The small molecule below binds the protein below.
Small molecule (SMILES): CC(=O)N[C@H]1[C@H](O[C@H]2[C@H](O)[C@@H](NC(C)=O)CO[C@@H]2CO)O[C@H](CO)[C@@H](O)[C@@H]1O

Binding-site contacts:
Ligand atom C8 contacts residue THR98 of chain 1.A at 4.3 Å.
Ligand atom C8 contacts residue ASN122 of chain 1.A at 3.2 Å.
Ligand atom C7 contacts residue THR98 of chain 1.A at 4.5 Å.
Ligand atom C4 contacts residue ASN122 of chain 1.A at 4.2 Å.
Ligand atom C2 contacts residue ASN122 of chain 1.A at 2.5 Å.
Ligand atom C1 contacts residue ASN122 of chain 1.A at 1.4 Å.
Ligand atom C3 contacts residue LYS133 of chain 1.A at 4.5 Å.
Ligand atom C1 contacts residue LYS133 of chain 1.A at 4.5 Å.
Ligand atom O7 contacts residue PHE121 of chain 1.A at 4.0 Å.
Ligand atom O7 contacts residue THR98 of chain 1.A at 3.8 Å.
Ligand atom O7 contacts residue SER120 of chain 1.A at 3.8 Å.
Ligand atom N2 contacts residue ASN122 of chain 1.A at 2.9 Å (h-bond).
Ligand atom O7 contacts residue ASN122 of chain 1.A at 4.2 Å.
Ligand atom O7 contacts residue LYS133 of chain 1.A at 2.8 Å (salt-bridge).
Ligand atom C7 contacts residue LYS133 of chain 1.A at 3.1 Å.
Ligand atom C7 contacts residue ASN122 of chain 1.A at 3.2 Å.
Ligand atom N2 contacts residue LYS133 of chain 1.A at 2.8 Å (salt-bridge).
Ligand atom C7 contacts residue GLN100 of chain 1.A at 4.2 Å.
Ligand atom C3 contacts residue ASN122 of chain 1.A at 3.8 Å.
Ligand atom O5 contacts residue ASN122 of chain 1.A at 2.4 Å (h-bond).
Ligand atom O7 contacts residue GLN100 of chain 1.A at 3.3 Å.
Ligand atom C5 contacts residue ASN122 of chain 1.A at 3.6 Å.
Ligand atom C2 contacts residue LYS133 of chain 1.A at 4.0 Å.

Sequence of chain 1.A:
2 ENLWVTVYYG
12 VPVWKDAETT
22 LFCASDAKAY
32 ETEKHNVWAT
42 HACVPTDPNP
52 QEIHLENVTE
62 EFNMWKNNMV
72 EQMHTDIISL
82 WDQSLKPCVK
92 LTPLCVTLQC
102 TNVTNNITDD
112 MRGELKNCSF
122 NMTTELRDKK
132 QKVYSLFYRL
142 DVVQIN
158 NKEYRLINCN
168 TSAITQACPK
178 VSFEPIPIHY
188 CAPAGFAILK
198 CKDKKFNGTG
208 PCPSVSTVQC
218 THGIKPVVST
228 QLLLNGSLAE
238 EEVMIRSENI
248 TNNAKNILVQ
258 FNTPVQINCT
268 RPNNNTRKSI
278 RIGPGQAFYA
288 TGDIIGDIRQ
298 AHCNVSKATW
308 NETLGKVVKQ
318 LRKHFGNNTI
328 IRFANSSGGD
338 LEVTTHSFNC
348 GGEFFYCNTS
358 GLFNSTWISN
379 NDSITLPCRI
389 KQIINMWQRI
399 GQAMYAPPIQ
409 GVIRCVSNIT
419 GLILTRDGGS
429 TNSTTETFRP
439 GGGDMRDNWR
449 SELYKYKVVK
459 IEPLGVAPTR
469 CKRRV